Sequence of chain 1.A:
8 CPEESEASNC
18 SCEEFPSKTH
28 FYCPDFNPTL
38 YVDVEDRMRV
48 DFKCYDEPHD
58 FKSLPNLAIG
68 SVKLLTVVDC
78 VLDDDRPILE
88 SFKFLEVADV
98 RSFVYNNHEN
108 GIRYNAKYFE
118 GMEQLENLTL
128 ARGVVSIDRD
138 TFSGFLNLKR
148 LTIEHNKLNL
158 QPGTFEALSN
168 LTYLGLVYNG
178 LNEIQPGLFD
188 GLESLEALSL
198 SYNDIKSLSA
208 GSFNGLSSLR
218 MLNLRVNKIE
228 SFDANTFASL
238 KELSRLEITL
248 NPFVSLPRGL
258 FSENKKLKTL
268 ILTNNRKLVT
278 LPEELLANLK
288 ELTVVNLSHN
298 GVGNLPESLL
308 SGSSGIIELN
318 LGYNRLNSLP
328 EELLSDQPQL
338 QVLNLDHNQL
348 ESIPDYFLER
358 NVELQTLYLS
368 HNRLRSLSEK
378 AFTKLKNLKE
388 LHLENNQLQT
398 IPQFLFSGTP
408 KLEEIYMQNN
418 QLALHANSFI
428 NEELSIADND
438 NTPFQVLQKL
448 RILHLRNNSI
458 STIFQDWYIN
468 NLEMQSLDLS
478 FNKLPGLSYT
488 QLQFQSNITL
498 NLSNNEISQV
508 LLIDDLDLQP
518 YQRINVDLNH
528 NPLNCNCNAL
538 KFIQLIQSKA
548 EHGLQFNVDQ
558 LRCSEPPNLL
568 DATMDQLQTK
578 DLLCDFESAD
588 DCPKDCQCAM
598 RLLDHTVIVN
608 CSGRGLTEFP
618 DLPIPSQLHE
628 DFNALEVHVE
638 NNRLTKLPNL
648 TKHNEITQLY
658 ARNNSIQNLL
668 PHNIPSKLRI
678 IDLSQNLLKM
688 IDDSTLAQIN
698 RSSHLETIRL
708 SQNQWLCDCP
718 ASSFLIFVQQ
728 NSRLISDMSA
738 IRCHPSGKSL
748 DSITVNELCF

Binding-site contacts:
Ligand atom O7 contacts residue ASN416 of chain 1.A at 3.1 Å.
Ligand atom O6 contacts residue GLN418 of chain 1.A at 3.4 Å (h-bond).
Ligand atom C2 contacts residue ASN454 of chain 1.A at 2.4 Å.
Ligand atom O7 contacts residue ASN454 of chain 1.A at 2.6 Å (h-bond).
Ligand atom N2 contacts residue ASN416 of chain 1.A at 4.3 Å.
Ligand atom C8 contacts residue ASN416 of chain 1.A at 3.8 Å.
Ligand atom C5 contacts residue ASN416 of chain 1.A at 4.1 Å.
Ligand atom C7 contacts residue ASN416 of chain 1.A at 3.9 Å.
Ligand atom C1 contacts residue ASN454 of chain 1.A at 1.4 Å.
Ligand atom C7 contacts residue ASN454 of chain 1.A at 3.0 Å.
Ligand atom O5 contacts residue ASN416 of chain 1.A at 3.1 Å (h-bond).
Ligand atom C2 contacts residue ASN416 of chain 1.A at 3.3 Å.
Ligand atom C4 contacts residue ASN454 of chain 1.A at 4.2 Å.
Ligand atom C4 contacts residue ASN416 of chain 1.A at 4.2 Å.
Ligand atom N2 contacts residue ASN454 of chain 1.A at 2.8 Å (h-bond).
Ligand atom C3 contacts residue ASN416 of chain 1.A at 4.3 Å.
Ligand atom C3 contacts residue ASN454 of chain 1.A at 3.8 Å.
Ligand atom O3 contacts residue ASN416 of chain 1.A at 4.5 Å.
Ligand atom C1 contacts residue ASN416 of chain 1.A at 3.4 Å.
Ligand atom O5 contacts residue ASN454 of chain 1.A at 2.4 Å (h-bond).
Ligand atom C6 contacts residue GLN418 of chain 1.A at 4.3 Å.
Ligand atom C5 contacts residue ASN454 of chain 1.A at 3.6 Å.
Ligand atom C8 contacts residue ASN454 of chain 1.A at 4.1 Å.

This protein binds this small molecule.
Small molecule (SMILES): CC(=O)N[C@H]1[C@H](O[C@H]2[C@H](O)[C@@H](NC(C)=O)CO[C@@H]2CO)O[C@H](CO)[C@@H](O)[C@@H]1O